This small molecule binds to this protein.
Small molecule (SMILES): CC(=O)N[C@@H]1[C@@H](O)[C@H](O)[C@@H](CO)O[C@H]1O

Binding-site contacts:
Ligand atom N2 contacts residue ASN377 of chain 1.B at 2.9 Å (h-bond).
Ligand atom C7 contacts residue ASN377 of chain 1.B at 3.6 Å.
Ligand atom C3 contacts residue ASN377 of chain 1.B at 3.8 Å.
Ligand atom C2 contacts residue ASN377 of chain 1.B at 2.4 Å.
Ligand atom C1 contacts residue ASN377 of chain 1.B at 1.4 Å.
Ligand atom C5 contacts residue ASN377 of chain 1.B at 3.7 Å.
Ligand atom C8 contacts residue ASN376 of chain 1.B at 4.2 Å.
Ligand atom N2 contacts residue HIS375 of chain 1.B at 4.1 Å.
Ligand atom C4 contacts residue ASN377 of chain 1.B at 4.2 Å.
Ligand atom O7 contacts residue ASN377 of chain 1.B at 4.0 Å.
Ligand atom C8 contacts residue HIS375 of chain 1.B at 3.8 Å.
Ligand atom O7 contacts residue LYS413 of chain 1.B at 4.3 Å.
Ligand atom O5 contacts residue ASN377 of chain 1.B at 2.4 Å (h-bond).
Ligand atom C8 contacts residue SER415 of chain 1.B at 3.6 Å.

Sequence of chain 1.B:
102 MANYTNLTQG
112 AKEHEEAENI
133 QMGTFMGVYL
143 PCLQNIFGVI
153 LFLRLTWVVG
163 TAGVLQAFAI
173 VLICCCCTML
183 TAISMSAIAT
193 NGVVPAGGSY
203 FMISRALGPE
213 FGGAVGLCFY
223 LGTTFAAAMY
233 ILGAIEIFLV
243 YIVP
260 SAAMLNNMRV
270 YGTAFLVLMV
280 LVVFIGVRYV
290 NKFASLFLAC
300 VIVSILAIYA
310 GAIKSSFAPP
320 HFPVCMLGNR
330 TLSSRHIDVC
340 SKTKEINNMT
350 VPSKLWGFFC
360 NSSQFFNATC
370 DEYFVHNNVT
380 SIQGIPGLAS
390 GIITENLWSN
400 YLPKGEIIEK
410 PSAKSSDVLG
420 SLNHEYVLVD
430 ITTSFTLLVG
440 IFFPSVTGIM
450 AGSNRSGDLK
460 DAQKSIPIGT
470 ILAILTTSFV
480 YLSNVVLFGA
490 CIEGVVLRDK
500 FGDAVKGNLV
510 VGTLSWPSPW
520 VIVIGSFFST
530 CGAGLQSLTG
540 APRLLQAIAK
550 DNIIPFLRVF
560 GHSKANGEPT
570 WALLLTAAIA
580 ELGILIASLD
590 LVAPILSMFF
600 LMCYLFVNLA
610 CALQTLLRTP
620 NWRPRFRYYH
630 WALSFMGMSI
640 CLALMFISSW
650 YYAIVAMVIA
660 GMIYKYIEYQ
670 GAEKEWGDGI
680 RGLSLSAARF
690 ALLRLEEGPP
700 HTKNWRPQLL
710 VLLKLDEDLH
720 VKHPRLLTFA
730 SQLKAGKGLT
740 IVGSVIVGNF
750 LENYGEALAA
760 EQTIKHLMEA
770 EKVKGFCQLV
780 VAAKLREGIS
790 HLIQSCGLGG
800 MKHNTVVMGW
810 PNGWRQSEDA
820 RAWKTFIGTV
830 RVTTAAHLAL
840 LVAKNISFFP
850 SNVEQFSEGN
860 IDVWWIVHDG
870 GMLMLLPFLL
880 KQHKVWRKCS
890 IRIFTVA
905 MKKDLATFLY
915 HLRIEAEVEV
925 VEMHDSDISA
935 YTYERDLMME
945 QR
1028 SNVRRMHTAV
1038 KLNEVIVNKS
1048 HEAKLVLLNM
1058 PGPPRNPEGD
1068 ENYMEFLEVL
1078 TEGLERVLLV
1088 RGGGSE